Sequence of chain 1.B:
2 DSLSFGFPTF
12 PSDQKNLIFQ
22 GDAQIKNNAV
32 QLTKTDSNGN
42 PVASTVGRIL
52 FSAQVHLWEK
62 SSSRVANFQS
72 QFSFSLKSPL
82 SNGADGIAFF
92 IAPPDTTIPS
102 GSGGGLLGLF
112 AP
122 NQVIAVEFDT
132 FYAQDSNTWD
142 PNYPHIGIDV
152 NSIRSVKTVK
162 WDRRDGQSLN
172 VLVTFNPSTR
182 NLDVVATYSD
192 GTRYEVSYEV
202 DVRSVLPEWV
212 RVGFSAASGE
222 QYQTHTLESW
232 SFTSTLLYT

This protein binds this small molecule.
Small molecule (SMILES): OC[C@H]1O[C@H](O[C@H]2[C@@H](O)[C@H](O)[C@@H](CO)O[C@@H]2O)[C@@H](O)[C@@H](O)[C@@H]1O

Binding-site contacts:
Ligand atom C6 contacts residue GLU221 of chain 1.B at 3.7 Å.
Ligand atom C4 contacts residue SER45 of chain 1.B at 3.8 Å.
Ligand atom O4 contacts residue GLY220 of chain 1.B at 3.7 Å.
Ligand atom C2 contacts residue GLY104 of chain 1.B at 3.7 Å.
Ligand atom C2 contacts residue GLY105 of chain 1.B at 3.7 Å.
Ligand atom C3 contacts residue GLY106 of chain 1.B at 4.0 Å.
Ligand atom C4 contacts residue GLY105 of chain 1.B at 3.9 Å.
Ligand atom O5 contacts residue GLY220 of chain 1.B at 3.8 Å.
Ligand atom O6 contacts residue GLU221 of chain 1.B at 3.1 Å (salt-bridge).
Ligand atom O6 contacts residue GLY220 of chain 1.B at 3.2 Å (h-bond).
Ligand atom O5 contacts residue GLU221 of chain 1.B at 2.8 Å (salt-bridge).
Ligand atom O6 contacts residue GLN222 of chain 1.B at 3.0 Å (h-bond).
Ligand atom O4 contacts residue GLY105 of chain 1.B at 4.2 Å.
Ligand atom O4 contacts residue SER45 of chain 1.B at 2.5 Å (h-bond).
Ligand atom C5 contacts residue GLY220 of chain 1.B at 3.9 Å.
Ligand atom O3 contacts residue GLY105 of chain 1.B at 3.5 Å.
Ligand atom C4 contacts residue GLY106 of chain 1.B at 3.8 Å.
Ligand atom O1 contacts residue GLU221 of chain 1.B at 4.3 Å.
Ligand atom C1 contacts residue GLU221 of chain 1.B at 3.7 Å.
Ligand atom O2 contacts residue GLY220 of chain 1.B at 3.6 Å.
Ligand atom O2 contacts residue GLU221 of chain 1.B at 4.1 Å.
Ligand atom C6 contacts residue SER45 of chain 1.B at 4.0 Å.
Ligand atom O4 contacts residue ASP86 of chain 1.B at 2.6 Å (salt-bridge).
Ligand atom C3 contacts residue GLY104 of chain 1.B at 3.9 Å.
Ligand atom C5 contacts residue GLU221 of chain 1.B at 3.8 Å.
Ligand atom O6 contacts residue ASP86 of chain 1.B at 2.7 Å (salt-bridge).
Ligand atom C5 contacts residue ASP86 of chain 1.B at 4.1 Å.
Ligand atom O2 contacts residue GLY105 of chain 1.B at 3.9 Å.
Ligand atom O5 contacts residue GLN222 of chain 1.B at 4.1 Å.
Ligand atom O3 contacts residue GLY104 of chain 1.B at 3.2 Å.
Ligand atom C6 contacts residue ASP86 of chain 1.B at 3.6 Å.
Ligand atom C3 contacts residue GLY220 of chain 1.B at 3.6 Å.
Ligand atom O3 contacts residue GLY106 of chain 1.B at 3.0 Å (h-bond).
Ligand atom O4 contacts residue GLY106 of chain 1.B at 3.4 Å (h-bond).
Ligand atom C4 contacts residue GLY220 of chain 1.B at 4.0 Å.
Ligand atom C3 contacts residue GLY105 of chain 1.B at 3.6 Å.
Ligand atom O6 contacts residue SER45 of chain 1.B at 4.2 Å.
Ligand atom C4 contacts residue ASP86 of chain 1.B at 3.4 Å.
Ligand atom C6 contacts residue GLN222 of chain 1.B at 3.5 Å.
Ligand atom O6 contacts residue ALA85 of chain 1.B at 3.9 Å.